A protein and the small-molecule ligand that binds it are described below.
Small molecule (SMILES): CC(=O)N[C@@H]1[C@@H](O)[C@H](O)[C@@H](CO)O[C@H]1O

Sequence of chain 1.A:
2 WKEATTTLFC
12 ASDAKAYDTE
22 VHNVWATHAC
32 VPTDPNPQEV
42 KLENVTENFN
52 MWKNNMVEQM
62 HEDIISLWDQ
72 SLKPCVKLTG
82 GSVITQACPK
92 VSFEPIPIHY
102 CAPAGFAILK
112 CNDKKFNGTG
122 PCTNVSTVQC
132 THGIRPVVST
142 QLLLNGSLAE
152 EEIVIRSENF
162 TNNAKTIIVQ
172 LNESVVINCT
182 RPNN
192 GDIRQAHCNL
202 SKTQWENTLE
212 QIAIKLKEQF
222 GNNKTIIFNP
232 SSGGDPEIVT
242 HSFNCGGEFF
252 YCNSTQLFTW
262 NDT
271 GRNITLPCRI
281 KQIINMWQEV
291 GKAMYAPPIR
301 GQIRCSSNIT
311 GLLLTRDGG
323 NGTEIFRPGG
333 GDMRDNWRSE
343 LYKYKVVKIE

Binding-site contacts:
Ligand atom C6 contacts residue ARG304 of chain 1.A at 4.2 Å.
Ligand atom C8 contacts residue SER202 of chain 1.A at 3.9 Å.
Ligand atom C8 contacts residue ASN200 of chain 1.A at 3.8 Å.
Ligand atom O6 contacts residue ASN179 of chain 1.A at 4.1 Å.
Ligand atom C8 contacts residue ASN179 of chain 1.A at 4.4 Å.
Ligand atom C2 contacts residue ASN179 of chain 1.A at 2.3 Å.
Ligand atom C1 contacts residue ARG304 of chain 1.A at 4.3 Å.
Ligand atom C7 contacts residue ASN200 of chain 1.A at 4.0 Å.
Ligand atom O7 contacts residue ASN200 of chain 1.A at 3.8 Å.
Ligand atom O7 contacts residue ASN179 of chain 1.A at 3.0 Å (h-bond).
Ligand atom C7 contacts residue ASN179 of chain 1.A at 3.1 Å.
Ligand atom O6 contacts residue ARG304 of chain 1.A at 3.7 Å.
Ligand atom C1 contacts residue ASN179 of chain 1.A at 1.4 Å.
Ligand atom C3 contacts residue ASN179 of chain 1.A at 3.7 Å.
Ligand atom C5 contacts residue ASN179 of chain 1.A at 3.5 Å.
Ligand atom C4 contacts residue ASN179 of chain 1.A at 4.1 Å.
Ligand atom C8 contacts residue LEU201 of chain 1.A at 3.6 Å (hydrophobic).
Ligand atom C5 contacts residue ARG304 of chain 1.A at 4.5 Å.
Ligand atom N2 contacts residue ASN179 of chain 1.A at 2.8 Å (h-bond).
Ligand atom C1 contacts residue VAL177 of chain 1.A at 4.5 Å (hydrophobic).
Ligand atom C8 contacts residue ASN273 of chain 1.A at 3.6 Å.
Ligand atom O5 contacts residue ASN179 of chain 1.A at 2.3 Å (h-bond).
Ligand atom O5 contacts residue ARG304 of chain 1.A at 3.4 Å (salt-bridge).
Ligand atom O6 contacts residue SER306 of chain 1.A at 3.7 Å.